Sequence of chain 34.A:
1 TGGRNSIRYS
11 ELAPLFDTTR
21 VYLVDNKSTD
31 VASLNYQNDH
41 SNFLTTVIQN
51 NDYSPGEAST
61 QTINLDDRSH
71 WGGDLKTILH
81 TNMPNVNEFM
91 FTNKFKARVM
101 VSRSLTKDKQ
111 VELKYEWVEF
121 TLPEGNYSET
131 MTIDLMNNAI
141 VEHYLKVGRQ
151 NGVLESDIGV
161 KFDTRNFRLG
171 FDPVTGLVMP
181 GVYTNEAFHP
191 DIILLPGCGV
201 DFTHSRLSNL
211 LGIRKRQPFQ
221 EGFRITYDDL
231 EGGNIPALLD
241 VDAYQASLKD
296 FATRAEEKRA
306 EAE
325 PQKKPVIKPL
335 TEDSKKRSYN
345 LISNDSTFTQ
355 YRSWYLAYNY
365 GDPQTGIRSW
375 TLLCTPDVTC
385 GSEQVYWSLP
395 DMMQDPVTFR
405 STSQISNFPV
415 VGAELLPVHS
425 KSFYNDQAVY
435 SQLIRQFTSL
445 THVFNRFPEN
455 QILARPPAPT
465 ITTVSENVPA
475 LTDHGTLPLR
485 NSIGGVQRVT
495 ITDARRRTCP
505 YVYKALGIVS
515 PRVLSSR

Binding-site contacts:
Ligand atom O3S contacts residue THR226 of chain 34.A at 4.0 Å.
Ligand atom C1 contacts residue ARG98 of chain 34.A at 3.2 Å.
Ligand atom C16 contacts residue TRP117 of chain 34.A at 3.7 Å (hydrophobic).
Ligand atom C16 contacts residue ARG224 of chain 34.A at 4.0 Å.
Ligand atom C3 contacts residue TRP117 of chain 34.A at 3.5 Å (hydrophobic).
Ligand atom N1 contacts residue ARG224 of chain 34.A at 4.2 Å.
Ligand atom C1 contacts residue ARG224 of chain 34.A at 3.8 Å.
Ligand atom C14 contacts residue ARG224 of chain 34.A at 4.5 Å.
Ligand atom C15 contacts residue ARG224 of chain 34.A at 3.3 Å.
Ligand atom O1S contacts residue ASP228 of chain 34.A at 3.6 Å.
Ligand atom O1S contacts residue THR226 of chain 34.A at 4.3 Å.
Ligand atom C3 contacts residue ARG98 of chain 34.A at 3.2 Å.
Ligand atom S1 contacts residue ARG98 of chain 34.A at 4.4 Å.
Ligand atom C15 contacts residue TRP117 of chain 34.A at 4.2 Å (hydrophobic).
Ligand atom N1 contacts residue ARG98 of chain 34.A at 4.3 Å.
Ligand atom C3 contacts residue ARG224 of chain 34.A at 3.5 Å.
Ligand atom C2 contacts residue ARG98 of chain 34.A at 3.4 Å.
Ligand atom N1 contacts residue TRP117 of chain 34.A at 4.1 Å.
Ligand atom O1S contacts residue ARG98 of chain 34.A at 3.6 Å.
Ligand atom C2 contacts residue ARG224 of chain 34.A at 3.8 Å.
Ligand atom C13 contacts residue ARG224 of chain 34.A at 4.1 Å.

The protein below binds the small molecule below.
Small molecule (SMILES): CCCCCCCCCCCC[N+](C)(C)CCCS(=O)(=O)O